Binding-site contacts:
Ligand atom C3 contacts residue ASN86 of chain 1.A at 3.8 Å.
Ligand atom C8 contacts residue TYR85 of chain 1.A at 3.8 Å (hydrophobic).
Ligand atom C7 contacts residue TYR84 of chain 1.A at 4.2 Å (hydrophobic).
Ligand atom C1 contacts residue ASN86 of chain 1.A at 1.4 Å.
Ligand atom C8 contacts residue VAL139 of chain 1.A at 4.0 Å (hydrophobic).
Ligand atom C7 contacts residue ASN86 of chain 1.A at 3.8 Å.
Ligand atom C8 contacts residue TYR84 of chain 1.A at 3.9 Å (hydrophobic).
Ligand atom C5 contacts residue ASN86 of chain 1.A at 3.6 Å.
Ligand atom O5 contacts residue ASN86 of chain 1.A at 2.3 Å (h-bond).
Ligand atom C4 contacts residue ASN86 of chain 1.A at 4.2 Å.
Ligand atom N2 contacts residue TYR84 of chain 1.A at 3.5 Å (h-bond).
Ligand atom N2 contacts residue ASN86 of chain 1.A at 3.0 Å (h-bond).
Ligand atom C2 contacts residue TYR84 of chain 1.A at 4.5 Å (hydrophobic).
Ligand atom O7 contacts residue ASN86 of chain 1.A at 4.2 Å.
Ligand atom C2 contacts residue ASN86 of chain 1.A at 2.5 Å.
Ligand atom C1 contacts residue TYR84 of chain 1.A at 4.3 Å (hydrophobic).

Sequence of chain 1.A:
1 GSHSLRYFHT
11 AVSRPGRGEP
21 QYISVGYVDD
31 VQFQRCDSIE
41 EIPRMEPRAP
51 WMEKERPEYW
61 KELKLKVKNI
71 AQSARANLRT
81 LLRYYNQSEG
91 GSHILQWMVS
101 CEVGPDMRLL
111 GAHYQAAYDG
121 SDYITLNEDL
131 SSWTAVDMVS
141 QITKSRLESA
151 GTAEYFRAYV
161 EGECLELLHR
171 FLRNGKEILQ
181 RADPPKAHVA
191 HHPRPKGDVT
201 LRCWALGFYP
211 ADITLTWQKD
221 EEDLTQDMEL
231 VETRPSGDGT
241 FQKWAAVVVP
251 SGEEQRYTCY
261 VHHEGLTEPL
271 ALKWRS

This small molecule binds to this protein.
Small molecule (SMILES): CC(=O)N[C@@H]1[C@@H](O)[C@H](O)[C@@H](CO)O[C@H]1O